A small-molecule ligand and the protein it binds are described below.
Small molecule (SMILES): C[C@@H](O)CNC(=S)N[C@H]1C[C@H]2CC[C@@H]1C2

Binding-site contacts:
Ligand atom S07 contacts residue VAL249 of chain 1.A at 3.8 Å.
Ligand atom N08 contacts residue ARG238 of chain 1.A at 3.9 Å.
Ligand atom N05 contacts residue LYS248 of chain 1.A at 3.8 Å.
Ligand atom N05 contacts residue ARG238 of chain 1.A at 4.1 Å.
Ligand atom C10 contacts residue VAL249 of chain 1.A at 4.3 Å (hydrophobic).
Ligand atom S07 contacts residue ARG238 of chain 1.A at 3.2 Å (salt-bridge).
Ligand atom C04 contacts residue LYS248 of chain 1.A at 4.2 Å.
Ligand atom C11 contacts residue LYS248 of chain 1.A at 4.5 Å.
Ligand atom C01 contacts residue LYS248 of chain 1.A at 4.4 Å.
Ligand atom C10 contacts residue LYS248 of chain 1.A at 3.7 Å.
Ligand atom C04 contacts residue ARG238 of chain 1.A at 3.7 Å.
Ligand atom C09 contacts residue ARG238 of chain 1.A at 4.2 Å.
Ligand atom C01 contacts residue SER243 of chain 1.A at 3.6 Å.
Ligand atom C04 contacts residue ASP245 of chain 1.A at 3.9 Å.
Ligand atom C06 contacts residue LYS248 of chain 1.A at 4.2 Å.
Ligand atom S07 contacts residue VAL244 of chain 1.A at 4.2 Å.
Ligand atom C13 contacts residue GLU76 of chain 1.A at 4.2 Å.
Ligand atom C02 contacts residue ASP245 of chain 1.A at 4.1 Å.
Ligand atom C10 contacts residue GLU252 of chain 1.A at 4.0 Å.
Ligand atom C14 contacts residue GLU76 of chain 1.A at 3.7 Å.
Ligand atom C02 contacts residue SER243 of chain 1.A at 3.4 Å.
Ligand atom C14 contacts residue ARG238 of chain 1.A at 4.1 Å.
Ligand atom C11 contacts residue GLU252 of chain 1.A at 3.3 Å.
Ligand atom O03 contacts residue LYS248 of chain 1.A at 2.3 Å (salt-bridge).
Ligand atom C09 contacts residue VAL249 of chain 1.A at 4.2 Å (hydrophobic).
Ligand atom S07 contacts residue SER243 of chain 1.A at 4.3 Å.
Ligand atom C06 contacts residue ARG238 of chain 1.A at 3.5 Å.
Ligand atom N05 contacts residue ASP245 of chain 1.A at 4.5 Å.
Ligand atom C02 contacts residue LYS248 of chain 1.A at 3.5 Å.
Ligand atom S07 contacts residue ASP245 of chain 1.A at 3.5 Å (salt-bridge).
Ligand atom N08 contacts residue LYS248 of chain 1.A at 4.3 Å.
Ligand atom C04 contacts residue SER243 of chain 1.A at 2.9 Å.
Ligand atom C12 contacts residue GLU252 of chain 1.A at 3.6 Å.
Ligand atom N05 contacts residue SER243 of chain 1.A at 4.2 Å.
Ligand atom C15 contacts residue GLU252 of chain 1.A at 4.0 Å.
Ligand atom C15 contacts residue MET74 of chain 1.A at 4.5 Å (hydrophobic).

Sequence of chain 1.A:
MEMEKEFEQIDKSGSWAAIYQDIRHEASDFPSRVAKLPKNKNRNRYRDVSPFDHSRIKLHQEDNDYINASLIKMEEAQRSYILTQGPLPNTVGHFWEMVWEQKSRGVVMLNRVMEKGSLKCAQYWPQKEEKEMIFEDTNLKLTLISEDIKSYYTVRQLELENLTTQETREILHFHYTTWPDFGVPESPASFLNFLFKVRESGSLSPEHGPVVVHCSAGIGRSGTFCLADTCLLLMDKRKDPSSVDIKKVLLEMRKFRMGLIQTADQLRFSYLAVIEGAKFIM